This protein binds this small molecule.
Small molecule (SMILES): CC(=O)N[C@@H]1[C@@H](O)[C@H](O)[C@@H](CO)O[C@H]1O

Binding-site contacts:
Ligand atom C4 contacts residue ASN999 of chain 1.G at 4.0 Å.
Ligand atom N2 contacts residue ASN999 of chain 1.G at 3.6 Å (h-bond).
Ligand atom C7 contacts residue ASN999 of chain 1.G at 4.5 Å.
Ligand atom C6 contacts residue THR997 of chain 1.G at 4.3 Å.
Ligand atom C5 contacts residue ASN999 of chain 1.G at 3.7 Å.
Ligand atom O5 contacts residue ASN999 of chain 1.G at 2.4 Å (h-bond).
Ligand atom O3 contacts residue ASN999 of chain 1.G at 2.3 Å (h-bond).
Ligand atom C2 contacts residue ASN999 of chain 1.G at 2.5 Å.
Ligand atom C1 contacts residue ASN999 of chain 1.G at 1.4 Å.
Ligand atom O5 contacts residue THR997 of chain 1.G at 4.0 Å.
Ligand atom C3 contacts residue ASN999 of chain 1.G at 3.2 Å.
Ligand atom O4 contacts residue ARG564 of chain 1.G at 4.5 Å.

Sequence of chain 1.G:
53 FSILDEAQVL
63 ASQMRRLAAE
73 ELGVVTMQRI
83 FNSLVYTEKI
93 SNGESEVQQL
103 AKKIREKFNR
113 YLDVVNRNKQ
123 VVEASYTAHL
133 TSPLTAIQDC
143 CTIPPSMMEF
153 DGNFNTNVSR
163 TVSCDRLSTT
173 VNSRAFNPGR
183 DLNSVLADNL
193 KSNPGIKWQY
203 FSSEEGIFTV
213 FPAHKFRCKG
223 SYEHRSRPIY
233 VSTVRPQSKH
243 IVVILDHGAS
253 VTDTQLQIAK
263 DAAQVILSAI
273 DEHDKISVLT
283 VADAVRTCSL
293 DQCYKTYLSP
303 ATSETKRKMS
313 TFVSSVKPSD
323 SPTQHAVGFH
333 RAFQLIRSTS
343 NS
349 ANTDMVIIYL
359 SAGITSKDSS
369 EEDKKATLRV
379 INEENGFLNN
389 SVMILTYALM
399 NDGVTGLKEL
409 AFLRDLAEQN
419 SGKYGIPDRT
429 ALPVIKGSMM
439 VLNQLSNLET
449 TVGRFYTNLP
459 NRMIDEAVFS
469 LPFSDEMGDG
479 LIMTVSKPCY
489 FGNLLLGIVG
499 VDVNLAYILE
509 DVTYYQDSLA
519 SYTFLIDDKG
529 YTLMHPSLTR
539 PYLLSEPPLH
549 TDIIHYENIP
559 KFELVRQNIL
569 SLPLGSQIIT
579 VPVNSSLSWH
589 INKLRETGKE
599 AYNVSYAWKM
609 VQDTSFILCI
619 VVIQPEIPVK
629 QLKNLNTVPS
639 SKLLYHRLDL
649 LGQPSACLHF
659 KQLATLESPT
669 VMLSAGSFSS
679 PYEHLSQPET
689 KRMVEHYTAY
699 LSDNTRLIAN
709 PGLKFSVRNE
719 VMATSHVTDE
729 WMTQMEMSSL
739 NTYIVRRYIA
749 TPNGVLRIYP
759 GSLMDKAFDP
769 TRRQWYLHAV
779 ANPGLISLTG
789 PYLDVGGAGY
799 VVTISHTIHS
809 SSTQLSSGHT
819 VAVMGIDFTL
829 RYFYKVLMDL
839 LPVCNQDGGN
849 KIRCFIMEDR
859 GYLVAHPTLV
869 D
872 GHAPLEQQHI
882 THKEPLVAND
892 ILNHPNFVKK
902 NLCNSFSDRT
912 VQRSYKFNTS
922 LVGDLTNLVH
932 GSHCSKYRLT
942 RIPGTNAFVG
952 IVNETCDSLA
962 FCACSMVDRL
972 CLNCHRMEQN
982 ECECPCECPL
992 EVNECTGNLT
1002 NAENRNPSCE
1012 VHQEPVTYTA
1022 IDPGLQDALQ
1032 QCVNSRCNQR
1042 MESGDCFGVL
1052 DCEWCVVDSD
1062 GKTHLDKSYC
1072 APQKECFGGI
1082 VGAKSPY